This protein binds this small molecule.
Small molecule (SMILES): CC(=O)N[C@@H]1[C@@H](O)[C@H](O)[C@@H](CO)O[C@H]1O

Sequence of chain 1.D:
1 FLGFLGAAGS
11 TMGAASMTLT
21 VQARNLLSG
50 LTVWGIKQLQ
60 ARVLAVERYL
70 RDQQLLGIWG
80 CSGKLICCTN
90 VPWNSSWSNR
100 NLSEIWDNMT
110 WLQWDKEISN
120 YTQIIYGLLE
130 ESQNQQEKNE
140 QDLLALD

Binding-site contacts:
Ligand atom C1 contacts residue ASN93 of chain 1.D at 1.4 Å.
Ligand atom C5 contacts residue ASN93 of chain 1.D at 3.7 Å.
Ligand atom C4 contacts residue ASN93 of chain 1.D at 4.2 Å.
Ligand atom C7 contacts residue ASN93 of chain 1.D at 3.2 Å.
Ligand atom O7 contacts residue ASN93 of chain 1.D at 3.0 Å (h-bond).
Ligand atom C1 contacts residue SER95 of chain 1.D at 3.4 Å.
Ligand atom C3 contacts residue ASN93 of chain 1.D at 3.8 Å.
Ligand atom N2 contacts residue ASN93 of chain 1.D at 3.0 Å (h-bond).
Ligand atom C6 contacts residue SER95 of chain 1.D at 4.2 Å.
Ligand atom C2 contacts residue ASN93 of chain 1.D at 2.5 Å.
Ligand atom O5 contacts residue ASN93 of chain 1.D at 2.3 Å (h-bond).
Ligand atom O5 contacts residue SER95 of chain 1.D at 2.9 Å (h-bond).
Ligand atom C5 contacts residue SER95 of chain 1.D at 3.9 Å.
Ligand atom O6 contacts residue SER95 of chain 1.D at 3.4 Å (h-bond).